Binding-site contacts:
Ligand atom C1 contacts residue ASN12 of chain 1.K at 2.2 Å.
Ligand atom N2 contacts residue ASN12 of chain 1.K at 3.8 Å.
Ligand atom C5 contacts residue ASN12 of chain 1.K at 4.2 Å.
Ligand atom O7 contacts residue ASN12 of chain 1.K at 3.6 Å.
Ligand atom C2 contacts residue ASN12 of chain 1.K at 3.3 Å.
Ligand atom O5 contacts residue ASN12 of chain 1.K at 2.8 Å (h-bond).
Ligand atom C7 contacts residue ASN12 of chain 1.K at 3.9 Å.

The protein below binds the small molecule below.
Small molecule (SMILES): CC(=O)N[C@H]1[C@H](O[C@H]2[C@H](O)[C@@H](NC(C)=O)CO[C@@H]2CO)O[C@H](CO)[C@@H](O)[C@@H]1O

Sequence of chain 1.K:
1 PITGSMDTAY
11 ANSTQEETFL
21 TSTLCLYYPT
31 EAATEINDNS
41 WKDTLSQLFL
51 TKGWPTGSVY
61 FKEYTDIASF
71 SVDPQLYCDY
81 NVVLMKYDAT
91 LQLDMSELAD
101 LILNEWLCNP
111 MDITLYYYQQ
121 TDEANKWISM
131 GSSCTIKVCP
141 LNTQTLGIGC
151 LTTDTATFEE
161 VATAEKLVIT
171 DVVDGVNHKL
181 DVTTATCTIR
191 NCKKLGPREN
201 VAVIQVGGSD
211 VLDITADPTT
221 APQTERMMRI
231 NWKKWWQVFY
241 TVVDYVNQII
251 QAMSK